Binding-site contacts:
Ligand atom C2 contacts residue HIS331 of chain 1.C at 3.9 Å.
Ligand atom O7 contacts residue ASN297 of chain 1.C at 4.0 Å.
Ligand atom C7 contacts residue ASN333 of chain 1.C at 3.2 Å.
Ligand atom O7 contacts residue ASN333 of chain 1.C at 3.1 Å (h-bond).
Ligand atom C2 contacts residue ASN333 of chain 1.C at 2.5 Å.
Ligand atom O5 contacts residue ASN333 of chain 1.C at 2.5 Å (h-bond).
Ligand atom C4 contacts residue ASN333 of chain 1.C at 4.4 Å.
Ligand atom C1 contacts residue HIS331 of chain 1.C at 4.4 Å.
Ligand atom N2 contacts residue ASN333 of chain 1.C at 2.9 Å (h-bond).
Ligand atom C5 contacts residue ASN333 of chain 1.C at 3.8 Å.
Ligand atom O5 contacts residue THR415 of chain 1.C at 4.2 Å.
Ligand atom O7 contacts residue ARG328 of chain 1.C at 4.3 Å.
Ligand atom O6 contacts residue THR415 of chain 1.C at 4.5 Å.
Ligand atom C8 contacts residue CYS298 of chain 1.C at 4.5 Å (hydrophobic).
Ligand atom C3 contacts residue HIS331 of chain 1.C at 3.9 Å.
Ligand atom O3 contacts residue HIS331 of chain 1.C at 4.2 Å.
Ligand atom C3 contacts residue ASN333 of chain 1.C at 3.9 Å.
Ligand atom C8 contacts residue ASN333 of chain 1.C at 4.1 Å.
Ligand atom C7 contacts residue ASN297 of chain 1.C at 4.2 Å.
Ligand atom C1 contacts residue ASN333 of chain 1.C at 1.5 Å.
Ligand atom N2 contacts residue HIS331 of chain 1.C at 3.0 Å (h-bond).
Ligand atom C8 contacts residue THR299 of chain 1.C at 3.6 Å.
Ligand atom C7 contacts residue HIS331 of chain 1.C at 3.8 Å.
Ligand atom C1 contacts residue THR415 of chain 1.C at 4.1 Å.
Ligand atom C8 contacts residue HIS331 of chain 1.C at 3.6 Å.
Ligand atom C8 contacts residue ASN297 of chain 1.C at 3.3 Å.

Sequence of chain 1.C:
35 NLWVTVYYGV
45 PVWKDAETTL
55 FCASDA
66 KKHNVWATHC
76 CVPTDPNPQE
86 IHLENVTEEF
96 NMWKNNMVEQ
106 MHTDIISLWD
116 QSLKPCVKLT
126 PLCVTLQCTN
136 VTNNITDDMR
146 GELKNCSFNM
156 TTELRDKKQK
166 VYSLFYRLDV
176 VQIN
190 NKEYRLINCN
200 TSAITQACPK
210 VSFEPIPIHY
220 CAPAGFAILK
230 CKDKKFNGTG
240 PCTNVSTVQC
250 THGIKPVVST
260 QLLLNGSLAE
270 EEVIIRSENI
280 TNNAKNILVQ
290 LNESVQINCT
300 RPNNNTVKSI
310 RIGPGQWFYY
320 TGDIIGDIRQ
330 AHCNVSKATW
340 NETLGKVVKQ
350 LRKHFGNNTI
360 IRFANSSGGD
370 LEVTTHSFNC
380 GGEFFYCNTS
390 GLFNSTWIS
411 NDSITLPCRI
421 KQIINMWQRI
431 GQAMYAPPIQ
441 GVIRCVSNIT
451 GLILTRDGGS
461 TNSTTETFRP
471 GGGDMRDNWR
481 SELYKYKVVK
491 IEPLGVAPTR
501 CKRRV

A protein and the small-molecule ligand that binds it are described below.
Small molecule (SMILES): CC(=O)N[C@H]1[C@H](O[C@H]2[C@H](O)[C@@H](NC(C)=O)CO[C@@H]2CO)O[C@H](CO)[C@@H](O)[C@@H]1O